Binding-site contacts:
Ligand atom C2 contacts residue ASN350 of chain 1.B at 2.2 Å.
Ligand atom C1 contacts residue SER347 of chain 1.B at 3.7 Å.
Ligand atom C8 contacts residue ASN350 of chain 1.B at 3.4 Å.
Ligand atom C5 contacts residue ASN350 of chain 1.B at 3.7 Å.
Ligand atom O7 contacts residue LEU353 of chain 1.B at 4.3 Å.
Ligand atom C1 contacts residue ASN350 of chain 1.B at 1.4 Å.
Ligand atom N2 contacts residue GLY345 of chain 1.B at 4.4 Å.
Ligand atom C4 contacts residue ASN350 of chain 1.B at 4.1 Å.
Ligand atom C7 contacts residue ASN350 of chain 1.B at 3.5 Å.
Ligand atom C1 contacts residue GLY345 of chain 1.B at 4.5 Å.
Ligand atom N2 contacts residue ASN350 of chain 1.B at 2.7 Å (h-bond).
Ligand atom C3 contacts residue ASN350 of chain 1.B at 3.6 Å.
Ligand atom O5 contacts residue ASN350 of chain 1.B at 2.4 Å (h-bond).
Ligand atom O6 contacts residue SER347 of chain 1.B at 4.1 Å.
Ligand atom C6 contacts residue SER347 of chain 1.B at 4.1 Å.
Ligand atom C3 contacts residue GLY345 of chain 1.B at 4.3 Å.
Ligand atom C5 contacts residue SER347 of chain 1.B at 3.7 Å.
Ligand atom O5 contacts residue SER347 of chain 1.B at 3.3 Å.

This protein binds this small molecule.
Small molecule (SMILES): CC(=O)N[C@@H]1[C@@H](O)[C@H](O)[C@@H](CO)O[C@H]1O

Sequence of chain 1.B:
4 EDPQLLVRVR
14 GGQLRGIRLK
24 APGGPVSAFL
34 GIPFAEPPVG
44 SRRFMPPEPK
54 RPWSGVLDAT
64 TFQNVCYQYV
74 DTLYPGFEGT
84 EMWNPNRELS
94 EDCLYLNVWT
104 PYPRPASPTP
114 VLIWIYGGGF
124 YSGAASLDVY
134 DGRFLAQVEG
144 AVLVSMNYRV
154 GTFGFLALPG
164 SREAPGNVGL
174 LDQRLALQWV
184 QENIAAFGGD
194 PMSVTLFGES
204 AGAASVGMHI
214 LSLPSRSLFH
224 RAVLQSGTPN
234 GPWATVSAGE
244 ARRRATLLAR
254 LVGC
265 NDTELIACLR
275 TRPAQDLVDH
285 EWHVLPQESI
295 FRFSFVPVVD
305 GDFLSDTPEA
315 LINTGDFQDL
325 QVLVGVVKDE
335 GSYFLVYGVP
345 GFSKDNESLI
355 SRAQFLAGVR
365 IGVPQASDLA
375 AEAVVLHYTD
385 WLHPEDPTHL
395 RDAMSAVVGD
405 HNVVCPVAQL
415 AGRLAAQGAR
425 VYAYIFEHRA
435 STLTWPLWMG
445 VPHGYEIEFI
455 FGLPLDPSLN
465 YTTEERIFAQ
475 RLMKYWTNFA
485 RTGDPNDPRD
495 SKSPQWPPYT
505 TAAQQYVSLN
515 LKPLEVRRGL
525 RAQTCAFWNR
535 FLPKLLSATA